Binding-site contacts:
Ligand atom C contacts residue LEU149 of chain 1.C at 4.3 Å (hydrophobic).
Ligand atom CB contacts residue LEU149 of chain 1.B at 4.4 Å (hydrophobic).
Ligand atom O contacts residue GLY151 of chain 1.C at 3.4 Å.
Ligand atom OXT contacts residue ALA148 of chain 1.C at 3.5 Å (h-bond).
Ligand atom CB contacts residue GLY151 of chain 1.B at 3.8 Å.
Ligand atom CA contacts residue LEU149 of chain 1.B at 4.4 Å (hydrophobic).
Ligand atom O contacts residue PRO147 of chain 1.C at 4.2 Å.
Ligand atom O contacts residue ALA148 of chain 1.C at 4.1 Å.
Ligand atom CB contacts residue ALA148 of chain 1.B at 3.9 Å (hydrophobic).
Ligand atom OXT contacts residue LEU149 of chain 1.C at 3.8 Å.
Ligand atom C contacts residue GLY151 of chain 1.C at 3.9 Å.
Ligand atom CA contacts residue GLY151 of chain 1.C at 4.0 Å.
Ligand atom C contacts residue ALA148 of chain 1.C at 4.3 Å (hydrophobic).
Ligand atom O3 contacts residue SER150 of chain 1.B at 4.2 Å.
Ligand atom O3 contacts residue LEU149 of chain 1.C at 4.2 Å.
Ligand atom O3 contacts residue GLY151 of chain 1.B at 4.1 Å.
Ligand atom OXT contacts residue GLY151 of chain 1.B at 4.2 Å.
Ligand atom O3 contacts residue GLY151 of chain 1.C at 4.2 Å.
Ligand atom CA contacts residue GLY151 of chain 1.B at 3.8 Å.
Ligand atom O3 contacts residue LEU149 of chain 1.B at 3.6 Å.
Ligand atom O3 contacts residue SER150 of chain 1.C at 4.3 Å.
Ligand atom C contacts residue GLY151 of chain 1.B at 4.3 Å.

Sequence of chain 1.B:
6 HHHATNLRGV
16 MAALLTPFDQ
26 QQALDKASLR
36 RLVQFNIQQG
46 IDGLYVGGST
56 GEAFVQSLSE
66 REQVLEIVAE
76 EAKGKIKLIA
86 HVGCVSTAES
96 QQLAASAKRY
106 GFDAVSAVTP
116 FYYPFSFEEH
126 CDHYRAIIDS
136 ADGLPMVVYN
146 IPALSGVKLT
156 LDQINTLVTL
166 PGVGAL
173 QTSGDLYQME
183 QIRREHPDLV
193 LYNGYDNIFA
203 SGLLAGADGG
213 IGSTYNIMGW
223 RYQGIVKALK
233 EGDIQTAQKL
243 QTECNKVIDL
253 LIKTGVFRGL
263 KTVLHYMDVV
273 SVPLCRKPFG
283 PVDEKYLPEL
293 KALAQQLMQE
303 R

A protein and the small-molecule ligand that binds it are described below.
Small molecule (SMILES): CC(=O)C(=O)O

Sequence of chain 1.C:
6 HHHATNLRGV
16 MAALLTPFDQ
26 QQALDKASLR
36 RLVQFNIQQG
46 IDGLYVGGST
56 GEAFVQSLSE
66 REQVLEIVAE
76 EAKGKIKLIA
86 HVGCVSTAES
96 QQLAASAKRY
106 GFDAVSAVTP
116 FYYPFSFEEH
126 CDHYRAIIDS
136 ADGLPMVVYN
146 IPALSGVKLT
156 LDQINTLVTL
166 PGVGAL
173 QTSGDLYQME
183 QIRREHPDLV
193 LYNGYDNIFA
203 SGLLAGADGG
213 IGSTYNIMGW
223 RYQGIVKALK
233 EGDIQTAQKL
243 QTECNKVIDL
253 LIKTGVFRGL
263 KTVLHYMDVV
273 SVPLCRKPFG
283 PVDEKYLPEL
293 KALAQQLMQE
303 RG